A small-molecule ligand and the protein it binds are described below.
Small molecule (SMILES): OC[C@H]1O[C@@H](c2cc(O)ccc2O)[C@H](O)[C@@H](O)[C@@H]1O

Sequence of chain 1.A:
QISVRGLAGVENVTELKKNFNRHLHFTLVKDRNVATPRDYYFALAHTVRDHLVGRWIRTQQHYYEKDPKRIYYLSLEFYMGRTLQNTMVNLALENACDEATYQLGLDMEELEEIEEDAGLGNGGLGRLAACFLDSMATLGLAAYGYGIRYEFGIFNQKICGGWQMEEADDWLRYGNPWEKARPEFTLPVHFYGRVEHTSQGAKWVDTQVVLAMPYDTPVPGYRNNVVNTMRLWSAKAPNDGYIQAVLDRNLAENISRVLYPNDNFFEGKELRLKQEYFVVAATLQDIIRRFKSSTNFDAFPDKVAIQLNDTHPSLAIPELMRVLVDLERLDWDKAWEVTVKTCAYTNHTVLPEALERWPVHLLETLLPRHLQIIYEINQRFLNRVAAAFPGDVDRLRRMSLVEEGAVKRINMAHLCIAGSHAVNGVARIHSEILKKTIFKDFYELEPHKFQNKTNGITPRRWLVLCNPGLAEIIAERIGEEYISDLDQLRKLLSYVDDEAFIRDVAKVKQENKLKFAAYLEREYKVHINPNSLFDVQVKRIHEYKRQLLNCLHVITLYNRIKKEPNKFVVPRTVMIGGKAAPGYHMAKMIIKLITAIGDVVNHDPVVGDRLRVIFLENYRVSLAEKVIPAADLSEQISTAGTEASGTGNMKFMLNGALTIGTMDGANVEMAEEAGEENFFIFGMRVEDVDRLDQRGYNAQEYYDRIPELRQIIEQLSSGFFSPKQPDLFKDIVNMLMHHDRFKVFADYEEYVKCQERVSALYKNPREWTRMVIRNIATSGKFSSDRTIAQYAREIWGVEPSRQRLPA

Binding-site contacts:
Ligand atom O2 contacts residue ASN284 of chain 1.A at 2.7 Å (h-bond).
Ligand atom C12 contacts residue ASP283 of chain 1.A at 3.4 Å.
Ligand atom O9 contacts residue ASP339 of chain 1.A at 3.1 Å (salt-bridge).
Ligand atom O2 contacts residue GLU672 of chain 1.A at 3.1 Å (salt-bridge).
Ligand atom O3 contacts residue GLY675 of chain 1.A at 3.1 Å (h-bond).
Ligand atom C11 contacts residue ASP283 of chain 1.A at 3.3 Å.
Ligand atom O6 contacts residue HIS377 of chain 1.A at 2.7 Å (h-bond).
Ligand atom O4 contacts residue SER674 of chain 1.A at 3.3 Å.
Ligand atom C10 contacts residue ASN284 of chain 1.A at 3.4 Å.
Ligand atom O12 contacts residue LEU136 of chain 1.A at 3.2 Å (h-bond).
Ligand atom C4 contacts residue GLY675 of chain 1.A at 3.7 Å.
Ligand atom O12 contacts residue GLY135 of chain 1.A at 3.6 Å.
Ligand atom C8 contacts residue ASN284 of chain 1.A at 3.4 Å.
Ligand atom C9 contacts residue ASN284 of chain 1.A at 3.7 Å.
Ligand atom O12 contacts residue ASP283 of chain 1.A at 2.7 Å (salt-bridge).
Ligand atom C6 contacts residue GLY135 of chain 1.A at 3.7 Å.
Ligand atom C2 contacts residue HIS377 of chain 1.A at 3.6 Å.
Ligand atom C7 contacts residue ASN284 of chain 1.A at 3.4 Å.
Ligand atom O3 contacts residue GLU672 of chain 1.A at 2.7 Å (salt-bridge).
Ligand atom C12 contacts residue ASN284 of chain 1.A at 3.6 Å.
Ligand atom C5 contacts residue LEU136 of chain 1.A at 3.7 Å (hydrophobic).
Ligand atom O4 contacts residue ASN484 of chain 1.A at 3.3 Å (h-bond).
Ligand atom C3 contacts residue GLY675 of chain 1.A at 3.8 Å.
Ligand atom O3 contacts residue ALA673 of chain 1.A at 3.4 Å (h-bond).
Ligand atom C6 contacts residue ASN484 of chain 1.A at 3.2 Å.
Ligand atom C3 contacts residue GLU672 of chain 1.A at 3.4 Å.
Ligand atom O9 contacts residue HIS377 of chain 1.A at 3.8 Å.
Ligand atom C2 contacts residue ASN284 of chain 1.A at 3.8 Å.
Ligand atom O2 contacts residue TYR573 of chain 1.A at 3.1 Å (h-bond).
Ligand atom C8 contacts residue HIS377 of chain 1.A at 3.3 Å.
Ligand atom O6 contacts residue LEU139 of chain 1.A at 3.6 Å.
Ligand atom O5 contacts residue LEU136 of chain 1.A at 3.3 Å (h-bond).
Ligand atom C5 contacts residue GLY135 of chain 1.A at 3.7 Å.
Ligand atom O6 contacts residue ASN484 of chain 1.A at 2.8 Å (h-bond).
Ligand atom O3 contacts residue SER674 of chain 1.A at 3.1 Å (h-bond).
Ligand atom C11 contacts residue ASN284 of chain 1.A at 3.4 Å.
Ligand atom C12 contacts residue LEU136 of chain 1.A at 3.5 Å (hydrophobic).
Ligand atom O9 contacts residue THR378 of chain 1.A at 3.2 Å.
Ligand atom C6 contacts residue HIS377 of chain 1.A at 3.7 Å.
Ligand atom O4 contacts residue GLY675 of chain 1.A at 2.7 Å (h-bond).